Binding-site contacts:
Ligand atom OD1 contacts residue SER96 of chain 2.A at 3.4 Å (h-bond).
Ligand atom C contacts residue CYS204 of chain 2.A at 3.5 Å (hydrophobic).
Ligand atom C contacts residue THR205 of chain 2.A at 3.4 Å.
Ligand atom C contacts residue 2AS1 of chain 2.B at 0.5 Å.
Ligand atom OXT contacts residue GLY203 of chain 2.A at 3.9 Å.
Ligand atom CA contacts residue SER96 of chain 2.A at 3.2 Å.
Ligand atom C contacts residue SER96 of chain 2.A at 3.8 Å.
Ligand atom CB contacts residue SER96 of chain 2.A at 3.7 Å.
Ligand atom OD2 contacts residue LYS176 of chain 2.A at 2.8 Å (salt-bridge).
Ligand atom OD2 contacts residue MET23 of chain 2.A at 3.5 Å (h-bond).
Ligand atom C4 contacts residue SER96 of chain 2.A at 3.6 Å.
Ligand atom O contacts residue GLY203 of chain 2.A at 3.5 Å (h-bond).
Ligand atom N contacts residue THR205 of chain 2.A at 2.8 Å (h-bond).
Ligand atom O contacts residue THR205 of chain 2.A at 2.7 Å (h-bond).
Ligand atom C4 contacts residue THR98 of chain 2.A at 2.3 Å.
Ligand atom N contacts residue MET23 of chain 2.A at 3.8 Å.
Ligand atom CG contacts residue ARG62 of chain 2.A at 3.8 Å.
Ligand atom O contacts residue CYS204 of chain 2.A at 2.4 Å.
Ligand atom CG contacts residue SER96 of chain 2.A at 3.7 Å.
Ligand atom N contacts residue GLU206 of chain 2.A at 2.9 Å (salt-bridge).
Ligand atom CB contacts residue 2AS1 of chain 2.B at 0.6 Å.
Ligand atom CA contacts residue 2AS1 of chain 2.B at 1.3 Å.
Ligand atom C contacts residue CYS97 of chain 2.A at 3.4 Å (hydrophobic).
Ligand atom CA contacts residue THR205 of chain 2.A at 3.5 Å.
Ligand atom OXT contacts residue THR98 of chain 2.A at 2.9 Å (h-bond).
Ligand atom OXT contacts residue CYS97 of chain 2.A at 2.3 Å (h-bond).
Ligand atom CG contacts residue 2AS1 of chain 2.B at 0.5 Å.
Ligand atom OXT contacts residue SER96 of chain 2.A at 3.2 Å.
Ligand atom C4 contacts residue THR140 of chain 2.A at 3.8 Å.
Ligand atom N contacts residue 2AS1 of chain 2.B at 0.7 Å (h-bond).
Ligand atom OD1 contacts residue 2AS1 of chain 2.B at 0.7 Å (h-bond).
Ligand atom CB contacts residue THR98 of chain 2.A at 3.8 Å.
Ligand atom OD2 contacts residue 2AS1 of chain 2.B at 1.1 Å.
Ligand atom OD1 contacts residue ARG62 of chain 2.A at 2.9 Å (salt-bridge).
Ligand atom OXT contacts residue 2AS1 of chain 2.B at 1.0 Å (h-bond).
Ligand atom OD2 contacts residue ARG62 of chain 2.A at 3.9 Å.
Ligand atom C4 contacts residue 2AS1 of chain 2.B at 0.9 Å.
Ligand atom C contacts residue THR98 of chain 2.A at 3.9 Å.
Ligand atom OD2 contacts residue GLU206 of chain 2.A at 3.6 Å.
Ligand atom O contacts residue 2AS1 of chain 2.B at 1.3 Å (h-bond).

This small molecule binds to this protein.
Small molecule (SMILES): C[C@H](C(=O)O)[C@@H](N)C(=O)O

Sequence of chain 2.A:
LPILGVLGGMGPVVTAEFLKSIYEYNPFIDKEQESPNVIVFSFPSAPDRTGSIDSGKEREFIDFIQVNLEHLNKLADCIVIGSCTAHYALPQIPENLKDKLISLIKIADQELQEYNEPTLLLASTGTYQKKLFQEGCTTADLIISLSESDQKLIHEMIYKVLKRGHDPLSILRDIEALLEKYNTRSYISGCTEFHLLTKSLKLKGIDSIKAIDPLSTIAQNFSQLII